Binding-site contacts:
Ligand atom C4 contacts residue PRO231 of chain 7.C at 3.5 Å (hydrophobic).
Ligand atom N5 contacts residue ASN275 of chain 7.A at 3.6 Å (h-bond).
Ligand atom C4 contacts residue ASP91 of chain 7.C at 3.2 Å.
Ligand atom C11 contacts residue GLY234 of chain 7.C at 3.8 Å.
Ligand atom O7 contacts residue PRO274 of chain 7.A at 3.4 Å.
Ligand atom O6 contacts residue PRO274 of chain 7.A at 3.7 Å.
Ligand atom O4 contacts residue ASP91 of chain 7.C at 2.7 Å (salt-bridge).
Ligand atom C3 contacts residue ARG104 of chain 7.C at 3.8 Å.
Ligand atom N5 contacts residue PRO231 of chain 7.C at 2.9 Å (h-bond).
Ligand atom O10 contacts residue ASN275 of chain 7.A at 2.9 Å (h-bond).
Ligand atom C3 contacts residue ASP232 of chain 7.C at 4.0 Å.
Ligand atom C11 contacts residue PRO231 of chain 7.C at 3.7 Å (hydrophobic).
Ligand atom O4 contacts residue ARG95 of chain 7.C at 3.6 Å (salt-bridge).
Ligand atom C5 contacts residue PRO231 of chain 7.C at 3.7 Å (hydrophobic).
Ligand atom C5 contacts residue PRO274 of chain 7.A at 4.0 Å (hydrophobic).
Ligand atom O4 contacts residue PRO231 of chain 7.C at 3.8 Å.
Ligand atom C5 contacts residue ASN275 of chain 7.A at 3.6 Å.
Ligand atom O10 contacts residue ARG270 of chain 7.A at 3.3 Å.
Ligand atom C10 contacts residue ASN275 of chain 7.A at 3.3 Å.
Ligand atom C3 contacts residue PRO274 of chain 7.A at 4.1 Å (hydrophobic).
Ligand atom O3 contacts residue GLY282 of chain 7.A at 3.4 Å.
Ligand atom C4 contacts residue ARG104 of chain 7.C at 3.9 Å.
Ligand atom O7 contacts residue ARG270 of chain 7.A at 3.8 Å.
Ligand atom C3 contacts residue PRO274 of chain 7.A at 3.8 Å (hydrophobic).
Ligand atom O4 contacts residue ASP232 of chain 7.C at 2.7 Å (salt-bridge).
Ligand atom C11 contacts residue ILE233 of chain 7.C at 3.8 Å (hydrophobic).
Ligand atom O4 contacts residue ASN275 of chain 7.A at 3.0 Å (h-bond).
Ligand atom C4 contacts residue ASP232 of chain 7.C at 3.5 Å.
Ligand atom C11 contacts residue ASP232 of chain 7.C at 3.8 Å.
Ligand atom O1B contacts residue ARG104 of chain 7.C at 2.8 Å (salt-bridge).
Ligand atom O6 contacts residue ASP91 of chain 7.C at 3.1 Å.
Ligand atom C1 contacts residue ARG104 of chain 7.C at 3.6 Å.
Ligand atom C6 contacts residue ASP91 of chain 7.C at 3.8 Å.
Ligand atom O3 contacts residue ASP91 of chain 7.C at 4.0 Å.
Ligand atom N5 contacts residue ASP232 of chain 7.C at 4.1 Å.
Ligand atom C4 contacts residue ASN275 of chain 7.A at 3.8 Å.
Ligand atom O3 contacts residue PRO274 of chain 7.A at 3.8 Å.
Ligand atom C10 contacts residue PRO231 of chain 7.C at 3.8 Å (hydrophobic).
Ligand atom C4 contacts residue PRO274 of chain 7.A at 4.0 Å (hydrophobic).
Ligand atom C3 contacts residue ARG95 of chain 7.C at 3.9 Å.

Sequence of chain 7.A:
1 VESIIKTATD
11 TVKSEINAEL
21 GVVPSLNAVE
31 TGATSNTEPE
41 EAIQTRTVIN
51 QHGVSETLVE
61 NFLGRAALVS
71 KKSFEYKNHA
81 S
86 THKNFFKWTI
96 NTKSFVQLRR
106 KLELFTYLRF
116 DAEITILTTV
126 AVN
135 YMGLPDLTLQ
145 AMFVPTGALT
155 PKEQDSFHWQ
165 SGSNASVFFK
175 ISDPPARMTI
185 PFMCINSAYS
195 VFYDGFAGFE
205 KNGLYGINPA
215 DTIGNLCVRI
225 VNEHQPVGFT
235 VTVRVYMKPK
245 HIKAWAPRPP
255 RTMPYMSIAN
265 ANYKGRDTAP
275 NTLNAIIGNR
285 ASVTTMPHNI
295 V

Sequence of chain 7.C:
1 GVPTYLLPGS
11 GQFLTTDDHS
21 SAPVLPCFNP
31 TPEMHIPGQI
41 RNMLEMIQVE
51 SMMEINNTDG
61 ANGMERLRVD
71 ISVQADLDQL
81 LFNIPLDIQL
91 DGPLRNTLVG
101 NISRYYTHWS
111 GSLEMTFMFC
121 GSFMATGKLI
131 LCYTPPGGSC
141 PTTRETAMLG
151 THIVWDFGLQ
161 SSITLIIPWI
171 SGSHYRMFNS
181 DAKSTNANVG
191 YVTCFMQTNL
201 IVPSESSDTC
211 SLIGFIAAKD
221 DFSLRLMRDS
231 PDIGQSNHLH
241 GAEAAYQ

The protein below binds the small molecule below.
Small molecule (SMILES): CC(=O)N[C@H]1[C@H]([C@H](O)[C@H](O)CO)O[C@@](OC[C@H]2O[C@@H](O[C@H]3[C@H](O)[C@@H](O)[C@H](O)O[C@@H]3CO)[C@H](O)[C@@H](O)[C@H]2O)(C(=O)O)C[C@@H]1O